This protein binds this small molecule.
Small molecule (SMILES): Nc1nc2c(ncn2CCN(/C=C/P(=O)(O)O)CCOCP(=O)(O)O)c(=O)[nH]1

Binding-site contacts:
Ligand atom OAE contacts residue THR141 of chain 1.A at 2.5 Å (h-bond).
Ligand atom N2 contacts residue VAL187 of chain 1.A at 3.1 Å (h-bond).
Ligand atom O6 contacts residue LYS165 of chain 1.A at 2.9 Å (salt-bridge).
Ligand atom OAF contacts residue THR138 of chain 1.A at 3.0 Å (h-bond).
Ligand atom N7 contacts residue LYS165 of chain 1.A at 3.3 Å (salt-bridge).
Ligand atom O6 contacts residue PHE186 of chain 1.A at 3.4 Å.
Ligand atom N7 contacts residue ASP137 of chain 1.A at 3.6 Å (salt-bridge).
Ligand atom OAH contacts residue ASP193 of chain 1.A at 2.8 Å (salt-bridge).
Ligand atom CAO contacts residue THR141 of chain 1.A at 3.5 Å.
Ligand atom PBA contacts residue THR138 of chain 1.A at 3.4 Å.
Ligand atom OAE contacts residue THR138 of chain 1.A at 3.2 Å (h-bond).
Ligand atom OAC contacts residue ASP137 of chain 1.A at 3.2 Å.
Ligand atom OAC contacts residue THR138 of chain 1.A at 2.8 Å (h-bond).
Ligand atom OAH contacts residue MG1 of chain 1.F at 2.2 Å.
Ligand atom C2 contacts residue VAL187 of chain 1.A at 3.3 Å (hydrophobic).
Ligand atom C2 contacts residue PHE186 of chain 1.A at 3.4 Å (hydrophobic).
Ligand atom N2 contacts residue LEU192 of chain 1.A at 3.5 Å.
Ligand atom OAG contacts residue LYS68 of chain 1.A at 2.8 Å (salt-bridge).
Ligand atom OAH contacts residue ARG199 of chain 1.A at 2.8 Å (salt-bridge).
Ligand atom N2 contacts residue ASP193 of chain 1.A at 2.7 Å (salt-bridge).
Ligand atom OAG contacts residue ARG199 of chain 1.A at 3.4 Å (salt-bridge).
Ligand atom PBB contacts residue MG1 of chain 1.F at 3.5 Å.
Ligand atom C6 contacts residue PHE186 of chain 1.A at 3.6 Å (hydrophobic).
Ligand atom OAD contacts residue LYS68 of chain 1.A at 3.3 Å (salt-bridge).
Ligand atom N3 contacts residue PHE186 of chain 1.A at 3.6 Å.
Ligand atom PBB contacts residue LYS68 of chain 1.A at 3.6 Å.
Ligand atom OAD contacts residue GLY69 of chain 1.A at 2.8 Å (h-bond).
Ligand atom C4 contacts residue PHE186 of chain 1.A at 3.6 Å (hydrophobic).
Ligand atom C8 contacts residue ASP137 of chain 1.A at 3.5 Å.
Ligand atom PBA contacts residue THR141 of chain 1.A at 3.6 Å.
Ligand atom N1 contacts residue PHE186 of chain 1.A at 3.6 Å.
Ligand atom CAM contacts residue THR141 of chain 1.A at 3.6 Å.
Ligand atom C5 contacts residue PHE186 of chain 1.A at 3.7 Å (hydrophobic).
Ligand atom O6 contacts residue LYS185 of chain 1.A at 3.4 Å (salt-bridge).
Ligand atom OAF contacts residue ASP137 of chain 1.A at 2.9 Å (salt-bridge).
Ligand atom OAE contacts residue LYS140 of chain 1.A at 3.5 Å (salt-bridge).
Ligand atom N1 contacts residue VAL187 of chain 1.A at 2.7 Å (h-bond).
Ligand atom O6 contacts residue VAL187 of chain 1.A at 3.0 Å (h-bond).
Ligand atom N2 contacts residue PHE186 of chain 1.A at 3.6 Å.
Ligand atom OAF contacts residue GLY139 of chain 1.A at 2.7 Å (h-bond).

Sequence of chain 1.A:
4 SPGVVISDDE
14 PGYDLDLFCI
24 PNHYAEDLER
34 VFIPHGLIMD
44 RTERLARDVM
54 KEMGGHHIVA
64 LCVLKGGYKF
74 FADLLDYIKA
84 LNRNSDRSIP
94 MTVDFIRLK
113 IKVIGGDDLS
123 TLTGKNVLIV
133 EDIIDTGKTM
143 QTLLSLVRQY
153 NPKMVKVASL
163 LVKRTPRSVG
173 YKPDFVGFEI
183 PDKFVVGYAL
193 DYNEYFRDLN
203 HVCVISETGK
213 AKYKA